Binding-site contacts:
Ligand atom C06 contacts residue LEU10 of chain 1.A at 3.4 Å (hydrophobic).
Ligand atom N10 contacts residue LEU10 of chain 1.A at 2.9 Å (h-bond).
Ligand atom C04 contacts residue PRO105 of chain 1.A at 4.1 Å (hydrophobic).
Ligand atom CL2 contacts residue VAL102 of chain 1.A at 3.8 Å.
Ligand atom CL1 contacts residue ARG113 of chain 1.A at 4.0 Å.
Ligand atom S07 contacts residue THR12 of chain 1.A at 3.6 Å.
Ligand atom C03 contacts residue GLU112 of chain 1.A at 4.1 Å.
Ligand atom C04 contacts residue GLY70 of chain 1.A at 3.5 Å.
Ligand atom S07 contacts residue PRO105 of chain 1.A at 4.2 Å.
Ligand atom S07 contacts residue GLY70 of chain 1.A at 3.7 Å.
Ligand atom N10 contacts residue PRO105 of chain 1.A at 3.7 Å.
Ligand atom C04 contacts residue MET67 of chain 1.A at 4.0 Å (hydrophobic).
Ligand atom C06 contacts residue MET67 of chain 1.A at 3.6 Å (hydrophobic).
Ligand atom CL2 contacts residue LEU10 of chain 1.A at 4.2 Å.
Ligand atom C05 contacts residue LEU10 of chain 1.A at 4.0 Å (hydrophobic).
Ligand atom CL2 contacts residue ILE116 of chain 1.A at 3.9 Å.
Ligand atom C05 contacts residue PRO105 of chain 1.A at 4.2 Å (hydrophobic).
Ligand atom C08 contacts residue LEU10 of chain 1.A at 3.7 Å (hydrophobic).
Ligand atom CL1 contacts residue ALA108 of chain 1.A at 3.5 Å.
Ligand atom CL1 contacts residue GLU112 of chain 1.A at 3.9 Å.
Ligand atom C02 contacts residue ALA108 of chain 1.A at 3.9 Å (hydrophobic).
Ligand atom C12 contacts residue PRO105 of chain 1.A at 3.8 Å (hydrophobic).
Ligand atom S07 contacts residue LEU10 of chain 1.A at 4.0 Å.
Ligand atom N09 contacts residue GLU133 of chain 1.A at 2.9 Å (salt-bridge).
Ligand atom C08 contacts residue PRO105 of chain 1.A at 3.7 Å (hydrophobic).
Ligand atom N10 contacts residue GLU133 of chain 1.A at 2.9 Å (salt-bridge).
Ligand atom C11 contacts residue MET67 of chain 1.A at 3.9 Å (hydrophobic).
Ligand atom C03 contacts residue PRO105 of chain 1.A at 4.2 Å (hydrophobic).
Ligand atom C02 contacts residue PRO105 of chain 1.A at 4.0 Å (hydrophobic).
Ligand atom C11 contacts residue PRO105 of chain 1.A at 3.9 Å (hydrophobic).
Ligand atom C05 contacts residue MET67 of chain 1.A at 3.6 Å (hydrophobic).
Ligand atom C02 contacts residue ILE116 of chain 1.A at 4.2 Å (hydrophobic).
Ligand atom CL1 contacts residue VAL104 of chain 1.A at 3.6 Å.
Ligand atom C08 contacts residue GLU133 of chain 1.A at 3.7 Å.
Ligand atom N09 contacts residue PRO105 of chain 1.A at 3.6 Å.
Ligand atom CL1 contacts residue ILE116 of chain 1.A at 3.7 Å.
Ligand atom C11 contacts residue LEU10 of chain 1.A at 3.6 Å (hydrophobic).
Ligand atom CL2 contacts residue CYS103 of chain 1.A at 3.2 Å.
Ligand atom C03 contacts residue ALA108 of chain 1.A at 3.9 Å (hydrophobic).
Ligand atom CL2 contacts residue VAL104 of chain 1.A at 4.0 Å.

Sequence of chain 1.A:
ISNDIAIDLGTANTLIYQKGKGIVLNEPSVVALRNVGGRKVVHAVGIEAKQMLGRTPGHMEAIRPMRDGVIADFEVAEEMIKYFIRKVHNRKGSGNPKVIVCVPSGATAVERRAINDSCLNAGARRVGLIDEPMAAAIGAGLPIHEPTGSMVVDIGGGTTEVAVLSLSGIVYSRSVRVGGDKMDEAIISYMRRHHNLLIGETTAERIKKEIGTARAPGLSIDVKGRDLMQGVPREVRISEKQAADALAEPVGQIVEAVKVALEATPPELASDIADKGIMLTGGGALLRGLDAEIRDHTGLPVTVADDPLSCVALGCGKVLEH

This small molecule binds to this protein.
Small molecule (SMILES): [H]/N=C(\N)SCc1ccc(Cl)c(Cl)c1